This small molecule binds to this protein.
Small molecule (SMILES): C/C(=C/CC/C(C)=C\CC/C(C)=C/CC/C(C)=C/CC1=CC(=O)c2ccccc2C1=O)CC/C=C(/C)CCC[C@H](C)CCCC(C)C

Sequence of chain 1.A:
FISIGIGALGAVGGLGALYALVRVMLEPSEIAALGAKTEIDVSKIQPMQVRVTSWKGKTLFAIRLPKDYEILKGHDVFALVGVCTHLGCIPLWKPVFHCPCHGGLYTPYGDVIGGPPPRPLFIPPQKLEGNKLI

Sequence of chain 1.C:
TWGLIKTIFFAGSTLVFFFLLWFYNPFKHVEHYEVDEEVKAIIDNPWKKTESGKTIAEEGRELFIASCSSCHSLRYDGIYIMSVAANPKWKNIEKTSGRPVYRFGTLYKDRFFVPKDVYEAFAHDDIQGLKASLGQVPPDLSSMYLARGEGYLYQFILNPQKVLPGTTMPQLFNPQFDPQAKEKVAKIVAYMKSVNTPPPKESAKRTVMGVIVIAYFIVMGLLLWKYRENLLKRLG

Binding-site contacts:
Ligand atom C05 contacts residue PHE83 of chain 1.B at 3.7 Å (hydrophobic).
Ligand atom C04 contacts residue LYS207 of chain 1.C at 3.9 Å.
Ligand atom C44 contacts residue PHE87 of chain 1.B at 3.7 Å (hydrophobic).
Ligand atom C44 contacts residue ILE53 of chain 1.B at 3.5 Å (hydrophobic).
Ligand atom C06 contacts residue PHE83 of chain 1.B at 3.3 Å (hydrophobic).
Ligand atom C41 contacts residue TYR218 of chain 1.C at 3.5 Å (hydrophobic).
Ligand atom C45 contacts residue PHE266 of chain 1.B at 3.6 Å (hydrophobic).
Ligand atom C21 contacts residue ALA27 of chain 1.A at 3.9 Å (hydrophobic).
Ligand atom C09 contacts residue PRO82 of chain 1.B at 3.7 Å (hydrophobic).
Ligand atom C16 contacts residue PHE83 of chain 1.B at 3.2 Å (hydrophobic).
Ligand atom C08 contacts residue GLU204 of chain 1.C at 4.0 Å.
Ligand atom C07 contacts residue GLU204 of chain 1.C at 3.4 Å.
Ligand atom C46 contacts residue ALA27 of chain 1.A at 3.6 Å (hydrophobic).
Ligand atom O11 contacts residue PHE83 of chain 1.B at 3.2 Å.
Ligand atom O11 contacts residue GLU204 of chain 1.C at 3.9 Å.
Ligand atom C43 contacts residue LEU28 of chain 1.A at 3.0 Å (hydrophobic).
Ligand atom C28 contacts residue ALA24 of chain 1.A at 3.4 Å (hydrophobic).
Ligand atom C29 contacts residue LEU28 of chain 1.A at 3.3 Å (hydrophobic).
Ligand atom C07 contacts residue TRP85 of chain 1.B at 3.9 Å (hydrophobic).
Ligand atom C04 contacts residue ARG30 of chain 1.A at 4.0 Å.
Ligand atom C17 contacts residue TYR26 of chain 1.A at 3.5 Å (hydrophobic).
Ligand atom C01 contacts residue PHE83 of chain 1.B at 3.3 Å (hydrophobic).
Ligand atom C10 contacts residue ARG30 of chain 1.A at 3.4 Å.
Ligand atom C29 contacts residue ALA24 of chain 1.A at 3.6 Å (hydrophobic).
Ligand atom C08 contacts residue PRO82 of chain 1.B at 3.9 Å (hydrophobic).
Ligand atom C08 contacts residue PHE83 of chain 1.B at 3.8 Å (hydrophobic).
Ligand atom C30 contacts residue ALA24 of chain 1.A at 3.0 Å (hydrophobic).
Ligand atom C46 contacts residue PHE83 of chain 1.B at 3.8 Å (hydrophobic).
Ligand atom O11 contacts residue MET211 of chain 1.C at 3.5 Å (h-bond).
Ligand atom C31 contacts residue ALA24 of chain 1.A at 3.7 Å (hydrophobic).
Ligand atom C05 contacts residue LYS207 of chain 1.C at 3.9 Å.
Ligand atom C29 contacts residue ILE53 of chain 1.B at 4.0 Å (hydrophobic).
Ligand atom C31 contacts residue LEU28 of chain 1.A at 4.0 Å (hydrophobic).
Ligand atom C46 contacts residue GLY23 of chain 1.A at 3.5 Å.
Ligand atom O12 contacts residue ARG30 of chain 1.A at 3.2 Å (salt-bridge).
Ligand atom C38 contacts residue MET259 of chain 1.B at 3.4 Å (hydrophobic).
Ligand atom C20 contacts residue MET211 of chain 1.C at 3.5 Å (hydrophobic).
Ligand atom C46 contacts residue TYR26 of chain 1.A at 3.3 Å (hydrophobic).
Ligand atom C02 contacts residue PHE83 of chain 1.B at 3.9 Å (hydrophobic).
Ligand atom C16 contacts residue TYR26 of chain 1.A at 3.4 Å (hydrophobic).

Sequence of chain 1.B:
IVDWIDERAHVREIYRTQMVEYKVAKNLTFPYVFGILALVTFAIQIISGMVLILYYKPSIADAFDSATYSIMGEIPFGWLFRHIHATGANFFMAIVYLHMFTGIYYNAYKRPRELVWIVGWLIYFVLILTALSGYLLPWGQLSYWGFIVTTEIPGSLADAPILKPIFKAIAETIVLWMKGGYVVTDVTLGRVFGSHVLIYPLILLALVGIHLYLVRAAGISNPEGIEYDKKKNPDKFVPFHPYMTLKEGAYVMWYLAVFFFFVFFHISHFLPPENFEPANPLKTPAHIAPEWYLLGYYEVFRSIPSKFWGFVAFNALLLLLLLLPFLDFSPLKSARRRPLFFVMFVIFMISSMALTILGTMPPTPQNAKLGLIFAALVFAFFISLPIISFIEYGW